Binding-site contacts:
Ligand atom OXT contacts residue THR91 of chain 1.A at 3.0 Å (h-bond).
Ligand atom OE2 contacts residue GLU193 of chain 1.A at 4.0 Å.
Ligand atom OXT contacts residue TYR61 of chain 1.A at 3.5 Å.
Ligand atom CD contacts residue THR143 of chain 1.A at 3.3 Å.
Ligand atom OE1 contacts residue SER142 of chain 1.A at 3.4 Å (h-bond).
Ligand atom OE1 contacts residue THR143 of chain 1.A at 3.2 Å (h-bond).
Ligand atom N contacts residue TYR220 of chain 1.A at 3.9 Å.
Ligand atom N contacts residue GLU193 of chain 1.A at 2.5 Å (salt-bridge).
Ligand atom O contacts residue GLY141 of chain 1.A at 3.1 Å.
Ligand atom N contacts residue THR91 of chain 1.A at 2.8 Å (h-bond).
Ligand atom O contacts residue SER142 of chain 1.A at 2.8 Å (h-bond).
Ligand atom OXT contacts residue ARG96 of chain 1.A at 2.8 Å (salt-bridge).
Ligand atom CA contacts residue PRO89 of chain 1.A at 4.2 Å (hydrophobic).
Ligand atom CD contacts residue LEU138 of chain 1.A at 4.2 Å (hydrophobic).
Ligand atom C contacts residue TYR61 of chain 1.A at 3.7 Å (hydrophobic).
Ligand atom C contacts residue THR91 of chain 1.A at 3.6 Å.
Ligand atom CB contacts residue TYR61 of chain 1.A at 3.4 Å (hydrophobic).
Ligand atom CA contacts residue GLU193 of chain 1.A at 3.4 Å.
Ligand atom OE2 contacts residue LEU138 of chain 1.A at 4.2 Å.
Ligand atom C contacts residue GLY141 of chain 1.A at 4.3 Å.
Ligand atom N contacts residue TYR61 of chain 1.A at 4.2 Å.
Ligand atom N contacts residue PRO89 of chain 1.A at 3.1 Å (h-bond).
Ligand atom CG contacts residue LEU138 of chain 1.A at 4.1 Å (hydrophobic).
Ligand atom C contacts residue SER142 of chain 1.A at 3.3 Å.
Ligand atom CA contacts residue SER142 of chain 1.A at 3.3 Å.
Ligand atom OXT contacts residue PRO89 of chain 1.A at 3.8 Å.
Ligand atom OE2 contacts residue THR143 of chain 1.A at 2.8 Å (h-bond).
Ligand atom OE1 contacts residue GLY141 of chain 1.A at 3.5 Å.
Ligand atom CD contacts residue GLU193 of chain 1.A at 4.0 Å.
Ligand atom CA contacts residue TYR61 of chain 1.A at 4.2 Å (hydrophobic).
Ligand atom C contacts residue ARG96 of chain 1.A at 3.5 Å.
Ligand atom CB contacts residue GLU193 of chain 1.A at 4.0 Å.
Ligand atom CG contacts residue TYR61 of chain 1.A at 4.2 Å (hydrophobic).
Ligand atom CG contacts residue GLU193 of chain 1.A at 3.5 Å.
Ligand atom OXT contacts residue SER142 of chain 1.A at 3.9 Å.
Ligand atom N contacts residue SER142 of chain 1.A at 4.0 Å.
Ligand atom O contacts residue ARG96 of chain 1.A at 2.7 Å (salt-bridge).
Ligand atom OXT contacts residue LEU90 of chain 1.A at 3.5 Å.
Ligand atom O contacts residue TYR61 of chain 1.A at 3.5 Å.
Ligand atom CA contacts residue THR91 of chain 1.A at 3.5 Å.

Sequence of chain 1.A:
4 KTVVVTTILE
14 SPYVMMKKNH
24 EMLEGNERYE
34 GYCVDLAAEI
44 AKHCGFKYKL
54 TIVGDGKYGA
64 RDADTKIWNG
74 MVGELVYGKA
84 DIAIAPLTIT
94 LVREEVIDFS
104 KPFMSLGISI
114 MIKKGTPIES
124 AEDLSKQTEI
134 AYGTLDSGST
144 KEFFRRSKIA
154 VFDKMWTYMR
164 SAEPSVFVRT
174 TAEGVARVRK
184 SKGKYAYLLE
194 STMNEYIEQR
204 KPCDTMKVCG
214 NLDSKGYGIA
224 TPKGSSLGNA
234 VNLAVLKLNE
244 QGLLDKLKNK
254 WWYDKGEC

This small molecule binds to this protein.
Small molecule (SMILES): N[C@@H](CCC(=O)O)C(=O)O